This protein binds this small molecule.
Small molecule (SMILES): NCCc1c[nH]c2ccccc12

Sequence of chain 1.A:
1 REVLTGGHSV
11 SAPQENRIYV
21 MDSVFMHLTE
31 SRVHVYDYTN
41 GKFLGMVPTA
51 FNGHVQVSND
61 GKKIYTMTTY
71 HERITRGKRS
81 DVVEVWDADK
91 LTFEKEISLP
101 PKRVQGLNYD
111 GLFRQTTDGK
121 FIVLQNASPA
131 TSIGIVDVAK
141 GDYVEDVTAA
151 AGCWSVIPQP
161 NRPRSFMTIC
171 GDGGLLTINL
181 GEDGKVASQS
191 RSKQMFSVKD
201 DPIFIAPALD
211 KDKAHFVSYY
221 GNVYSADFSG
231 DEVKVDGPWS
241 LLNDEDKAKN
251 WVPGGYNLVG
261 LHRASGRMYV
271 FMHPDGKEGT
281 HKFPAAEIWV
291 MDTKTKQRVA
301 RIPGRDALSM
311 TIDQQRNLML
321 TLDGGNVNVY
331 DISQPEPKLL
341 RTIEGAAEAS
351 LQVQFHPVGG

Binding-site contacts:
Ligand atom CE3 contacts residue GLY106 of chain 1.A at 3.6 Å.
Ligand atom CD1 contacts residue ASP37 of chain 1.D at 3.5 Å.
Ligand atom CE2 contacts residue PHE25 of chain 1.A at 3.5 Å (hydrophobic).
Ligand atom CE2 contacts residue LEU107 of chain 1.A at 3.8 Å (hydrophobic).
Ligand atom NE1 contacts residue PHE25 of chain 1.A at 3.6 Å.
Ligand atom CA contacts residue ASN109 of chain 1.D at 3.4 Å.
Ligand atom CD2 contacts residue ASP110 of chain 1.D at 4.2 Å.
Ligand atom CZ2 contacts residue ASN52 of chain 1.A at 4.1 Å.
Ligand atom NE1 contacts residue LEU107 of chain 1.A at 3.6 Å.
Ligand atom CZ3 contacts residue LEU28 of chain 1.A at 3.8 Å (hydrophobic).
Ligand atom CA contacts residue ASP37 of chain 1.D at 3.3 Å.
Ligand atom CG contacts residue PHE25 of chain 1.A at 3.9 Å (hydrophobic).
Ligand atom CB contacts residue ASP110 of chain 1.D at 3.5 Å.
Ligand atom CZ3 contacts residue GLY106 of chain 1.A at 3.6 Å.
Ligand atom CG contacts residue ASP110 of chain 1.D at 4.0 Å.
Ligand atom CZ3 contacts residue ASN52 of chain 1.A at 3.5 Å.
Ligand atom CH2 contacts residue GLY106 of chain 1.A at 3.9 Å.
Ligand atom CB contacts residue ASP37 of chain 1.D at 3.9 Å.
Ligand atom N1 contacts residue ASP37 of chain 1.D at 3.0 Å (salt-bridge).
Ligand atom CA contacts residue VAL111 of chain 1.D at 3.9 Å (hydrophobic).
Ligand atom CD2 contacts residue PHE25 of chain 1.A at 3.7 Å (hydrophobic).
Ligand atom CG contacts residue ASP37 of chain 1.D at 4.1 Å.
Ligand atom CZ2 contacts residue PHE25 of chain 1.A at 3.8 Å (hydrophobic).
Ligand atom CE3 contacts residue PHE122 of chain 1.D at 4.0 Å (hydrophobic).
Ligand atom CH2 contacts residue LEU28 of chain 1.A at 3.8 Å (hydrophobic).
Ligand atom CD2 contacts residue LEU107 of chain 1.A at 3.8 Å (hydrophobic).
Ligand atom N1 contacts residue TRQ62 of chain 1.D at 2.8 Å (h-bond).
Ligand atom CD2 contacts residue GLY106 of chain 1.A at 4.2 Å.
Ligand atom CB contacts residue VAL111 of chain 1.D at 3.4 Å (hydrophobic).
Ligand atom CZ3 contacts residue LEU107 of chain 1.A at 4.0 Å (hydrophobic).
Ligand atom CH2 contacts residue LEU107 of chain 1.A at 4.1 Å (hydrophobic).
Ligand atom CE3 contacts residue LEU107 of chain 1.A at 3.9 Å (hydrophobic).
Ligand atom CA contacts residue TRQ62 of chain 1.D at 4.0 Å.
Ligand atom CZ2 contacts residue LEU107 of chain 1.A at 3.9 Å (hydrophobic).
Ligand atom CH2 contacts residue ASN52 of chain 1.A at 3.1 Å.
Ligand atom CB contacts residue ASN109 of chain 1.D at 3.4 Å.
Ligand atom N1 contacts residue VAL111 of chain 1.D at 3.1 Å (h-bond).
Ligand atom N1 contacts residue ASN109 of chain 1.D at 3.0 Å (h-bond).
Ligand atom CD1 contacts residue LEU107 of chain 1.A at 4.2 Å (hydrophobic).
Ligand atom CD1 contacts residue PHE25 of chain 1.A at 3.8 Å (hydrophobic).

Sequence of chain 1.D:
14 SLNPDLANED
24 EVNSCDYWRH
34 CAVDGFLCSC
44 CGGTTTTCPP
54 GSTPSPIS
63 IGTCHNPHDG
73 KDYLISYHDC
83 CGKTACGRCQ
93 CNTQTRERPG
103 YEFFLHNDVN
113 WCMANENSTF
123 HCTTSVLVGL